Sequence of chain 1.A:
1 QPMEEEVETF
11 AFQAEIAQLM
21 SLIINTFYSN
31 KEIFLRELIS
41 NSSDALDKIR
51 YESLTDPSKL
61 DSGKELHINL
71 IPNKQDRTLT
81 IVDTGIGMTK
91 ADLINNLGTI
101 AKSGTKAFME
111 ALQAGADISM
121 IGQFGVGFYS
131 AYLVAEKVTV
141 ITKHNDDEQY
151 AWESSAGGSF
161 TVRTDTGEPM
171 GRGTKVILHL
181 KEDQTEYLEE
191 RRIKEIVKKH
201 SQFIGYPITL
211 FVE

Binding-site contacts:
Ligand atom C19 contacts residue THR174 of chain 1.A at 3.9 Å.
Ligand atom O2 contacts residue GLY87 of chain 1.A at 3.1 Å (h-bond).
Ligand atom CL contacts residue ASN41 of chain 1.A at 3.6 Å.
Ligand atom O1 contacts residue ASP44 of chain 1.A at 3.0 Å (salt-bridge).
Ligand atom C19 contacts residue ASP83 of chain 1.A at 3.5 Å.
Ligand atom O3 contacts residue ALA45 of chain 1.A at 3.1 Å.
Ligand atom C11 contacts residue ASN41 of chain 1.A at 3.6 Å.
Ligand atom N3 contacts residue ALA45 of chain 1.A at 3.5 Å.
Ligand atom C4 contacts residue MET88 of chain 1.A at 3.9 Å (hydrophobic).
Ligand atom C17 contacts residue ASN41 of chain 1.A at 3.6 Å.
Ligand atom C2 contacts residue GLY87 of chain 1.A at 3.6 Å.
Ligand atom O3 contacts residue THR174 of chain 1.A at 3.7 Å.
Ligand atom C13 contacts residue THR174 of chain 1.A at 3.9 Å.
Ligand atom O4 contacts residue LEU38 of chain 1.A at 3.7 Å.
Ligand atom C13 contacts residue ALA45 of chain 1.A at 3.9 Å (hydrophobic).
Ligand atom C15 contacts residue MET88 of chain 1.A at 3.9 Å (hydrophobic).
Ligand atom O1 contacts residue ASN41 of chain 1.A at 3.3 Å (h-bond).
Ligand atom C2 contacts residue ILE86 of chain 1.A at 3.6 Å (hydrophobic).
Ligand atom C18 contacts residue ASN41 of chain 1.A at 3.8 Å.
Ligand atom C1 contacts residue LYS48 of chain 1.A at 3.7 Å.
Ligand atom N1 contacts residue ASN96 of chain 1.A at 3.8 Å.
Ligand atom C3 contacts residue GLY87 of chain 1.A at 3.6 Å.
Ligand atom O4 contacts residue VAL176 of chain 1.A at 3.5 Å.
Ligand atom C18 contacts residue ASP83 of chain 1.A at 3.5 Å.
Ligand atom CL contacts residue PHE128 of chain 1.A at 3.1 Å.
Ligand atom C10 contacts residue ASN41 of chain 1.A at 3.1 Å.
Ligand atom C3 contacts residue MET88 of chain 1.A at 3.6 Å (hydrophobic).
Ligand atom O2 contacts residue ALA45 of chain 1.A at 3.8 Å.
Ligand atom O4 contacts residue ASN41 of chain 1.A at 3.6 Å.
Ligand atom O3 contacts residue SER42 of chain 1.A at 3.8 Å.
Ligand atom C3 contacts residue ILE86 of chain 1.A at 3.8 Å (hydrophobic).
Ligand atom C2 contacts residue MET88 of chain 1.A at 3.8 Å (hydrophobic).
Ligand atom N3 contacts residue THR174 of chain 1.A at 3.1 Å (h-bond).
Ligand atom C11 contacts residue ASP44 of chain 1.A at 3.8 Å.
Ligand atom C9 contacts residue GLY125 of chain 1.A at 4.0 Å.
Ligand atom O2 contacts residue MET88 of chain 1.A at 3.7 Å.
Ligand atom O3 contacts residue ASP83 of chain 1.A at 2.6 Å (salt-bridge).
Ligand atom O2 contacts residue ILE86 of chain 1.A at 3.5 Å.
Ligand atom N3 contacts residue GLY87 of chain 1.A at 3.9 Å.
Ligand atom C6 contacts residue LYS48 of chain 1.A at 3.8 Å.

The small molecule below binds the protein below.
Small molecule (SMILES): Oc1cc(O)c(-c2noc3ccc(NCCN4CCOCC4)cc23)cc1Cl